Binding-site contacts:
Ligand atom O3G contacts residue MG1 of chain 1.Q at 2.1 Å.
Ligand atom PG contacts residue MG1 of chain 1.Q at 3.3 Å.
Ligand atom N2 contacts residue ILE103 of chain 1.C at 3.4 Å (h-bond).
Ligand atom PB contacts residue MG1 of chain 1.P at 3.5 Å.
Ligand atom O2B contacts residue ASP219 of chain 1.C at 2.7 Å (salt-bridge).
Ligand atom C2 contacts residue ILE103 of chain 1.C at 3.6 Å (hydrophobic).
Ligand atom N1 contacts residue GLU102 of chain 1.C at 3.6 Å.
Ligand atom PA contacts residue ASP219 of chain 1.C at 3.6 Å.
Ligand atom N3 contacts residue PHE107 of chain 1.C at 3.5 Å.
Ligand atom O3A contacts residue LYS52 of chain 1.C at 3.4 Å (salt-bridge).
Ligand atom O1B contacts residue GLY37 of chain 1.C at 3.5 Å (h-bond).
Ligand atom O3G contacts residue ASP219 of chain 1.C at 2.8 Å (salt-bridge).
Ligand atom O2A contacts residue MG1 of chain 1.P at 2.0 Å.
Ligand atom O6 contacts residue ILE103 of chain 1.C at 2.9 Å (h-bond).
Ligand atom C5 contacts residue ILE50 of chain 1.C at 3.5 Å (hydrophobic).
Ligand atom O2B contacts residue MG1 of chain 1.Q at 3.5 Å.
Ligand atom C4 contacts residue ILE50 of chain 1.C at 3.7 Å (hydrophobic).
Ligand atom O3A contacts residue MG1 of chain 1.P at 3.7 Å.
Ligand atom N7 contacts residue ILE50 of chain 1.C at 3.6 Å.
Ligand atom N7 contacts residue TYR100 of chain 1.C at 2.5 Å (h-bond).
Ligand atom O1B contacts residue SER40 of chain 1.C at 3.6 Å.
Ligand atom O1A contacts residue LYS52 of chain 1.C at 2.9 Å (salt-bridge).
Ligand atom N1 contacts residue ILE103 of chain 1.C at 2.9 Å (h-bond).
Ligand atom PA contacts residue MG1 of chain 1.P at 3.4 Å.
Ligand atom C5 contacts residue TYR100 of chain 1.C at 3.7 Å (hydrophobic).
Ligand atom N2 contacts residue PHE107 of chain 1.C at 3.7 Å.
Ligand atom O2B contacts residue MG1 of chain 1.P at 2.2 Å.
Ligand atom C8 contacts residue TYR100 of chain 1.C at 3.2 Å (hydrophobic).
Ligand atom O6 contacts residue TYR100 of chain 1.C at 3.5 Å.
Ligand atom O1A contacts residue ASP219 of chain 1.C at 3.2 Å.
Ligand atom C8 contacts residue ILE218 of chain 1.C at 3.7 Å (hydrophobic).
Ligand atom O3G contacts residue LYS52 of chain 1.C at 3.0 Å (salt-bridge).
Ligand atom N3B contacts residue SER40 of chain 1.C at 3.0 Å (h-bond).
Ligand atom O2A contacts residue HIS205 of chain 1.C at 3.4 Å (h-bond).
Ligand atom O6 contacts residue ILE218 of chain 1.C at 3.7 Å.
Ligand atom C6 contacts residue ILE103 of chain 1.C at 3.6 Å (hydrophobic).
Ligand atom C2' contacts residue PHE107 of chain 1.C at 3.7 Å (hydrophobic).
Ligand atom O2G contacts residue MG1 of chain 1.Q at 3.5 Å.
Ligand atom O2A contacts residue ASP219 of chain 1.C at 2.9 Å (salt-bridge).
Ligand atom O1G contacts residue TYR63 of chain 1.C at 3.1 Å (h-bond).

A small-molecule ligand and the protein it binds are described below.
Small molecule (SMILES): Nc1nc2c(ncn2[C@@H]2O[C@H](CO[P](=O)(O)O[P](=O)(O)NP(=O)(O)O)[C@@H](O)[C@H]2O)c(=O)[nH]1

Sequence of chain 1.C:
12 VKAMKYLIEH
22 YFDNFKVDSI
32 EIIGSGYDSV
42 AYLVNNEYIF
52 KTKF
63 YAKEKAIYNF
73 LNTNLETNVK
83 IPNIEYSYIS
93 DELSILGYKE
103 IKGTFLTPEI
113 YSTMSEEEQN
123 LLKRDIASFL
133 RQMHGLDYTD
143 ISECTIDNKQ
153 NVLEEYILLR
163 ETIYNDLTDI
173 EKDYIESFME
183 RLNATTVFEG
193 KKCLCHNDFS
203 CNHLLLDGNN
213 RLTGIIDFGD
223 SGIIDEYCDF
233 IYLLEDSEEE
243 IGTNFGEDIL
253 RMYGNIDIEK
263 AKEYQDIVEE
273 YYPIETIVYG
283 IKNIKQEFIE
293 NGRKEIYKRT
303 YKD